This protein binds this small molecule.
Small molecule (SMILES): CC(=O)N[C@@H]1[C@@H](O)[C@H](O)[C@@H](CO)O[C@H]1O

Binding-site contacts:
Ligand atom O7 contacts residue ASN709 of chain 1.C at 4.0 Å.
Ligand atom C2 contacts residue ASN709 of chain 1.C at 2.5 Å.
Ligand atom C4 contacts residue ASN709 of chain 1.C at 4.3 Å.
Ligand atom C5 contacts residue ASN709 of chain 1.C at 3.4 Å.
Ligand atom N2 contacts residue ASN709 of chain 1.C at 2.8 Å (h-bond).
Ligand atom O7 contacts residue ILE1130 of chain 1.C at 3.8 Å.
Ligand atom C8 contacts residue ASN709 of chain 1.C at 4.4 Å.
Ligand atom C6 contacts residue ASN709 of chain 1.C at 4.2 Å.
Ligand atom C1 contacts residue ASN709 of chain 1.C at 1.4 Å.
Ligand atom O5 contacts residue ASP796 of chain 1.A at 3.7 Å.
Ligand atom C7 contacts residue ILE1130 of chain 1.C at 4.4 Å (hydrophobic).
Ligand atom C8 contacts residue ILE1130 of chain 1.C at 4.1 Å (hydrophobic).
Ligand atom C1 contacts residue ASP796 of chain 1.A at 4.2 Å.
Ligand atom O5 contacts residue ASN709 of chain 1.C at 2.5 Å (h-bond).
Ligand atom C7 contacts residue ASN709 of chain 1.C at 3.5 Å.
Ligand atom C8 contacts residue GLY1131 of chain 1.C at 3.6 Å.
Ligand atom C3 contacts residue ASN709 of chain 1.C at 3.8 Å.

Sequence of chain 1.C:
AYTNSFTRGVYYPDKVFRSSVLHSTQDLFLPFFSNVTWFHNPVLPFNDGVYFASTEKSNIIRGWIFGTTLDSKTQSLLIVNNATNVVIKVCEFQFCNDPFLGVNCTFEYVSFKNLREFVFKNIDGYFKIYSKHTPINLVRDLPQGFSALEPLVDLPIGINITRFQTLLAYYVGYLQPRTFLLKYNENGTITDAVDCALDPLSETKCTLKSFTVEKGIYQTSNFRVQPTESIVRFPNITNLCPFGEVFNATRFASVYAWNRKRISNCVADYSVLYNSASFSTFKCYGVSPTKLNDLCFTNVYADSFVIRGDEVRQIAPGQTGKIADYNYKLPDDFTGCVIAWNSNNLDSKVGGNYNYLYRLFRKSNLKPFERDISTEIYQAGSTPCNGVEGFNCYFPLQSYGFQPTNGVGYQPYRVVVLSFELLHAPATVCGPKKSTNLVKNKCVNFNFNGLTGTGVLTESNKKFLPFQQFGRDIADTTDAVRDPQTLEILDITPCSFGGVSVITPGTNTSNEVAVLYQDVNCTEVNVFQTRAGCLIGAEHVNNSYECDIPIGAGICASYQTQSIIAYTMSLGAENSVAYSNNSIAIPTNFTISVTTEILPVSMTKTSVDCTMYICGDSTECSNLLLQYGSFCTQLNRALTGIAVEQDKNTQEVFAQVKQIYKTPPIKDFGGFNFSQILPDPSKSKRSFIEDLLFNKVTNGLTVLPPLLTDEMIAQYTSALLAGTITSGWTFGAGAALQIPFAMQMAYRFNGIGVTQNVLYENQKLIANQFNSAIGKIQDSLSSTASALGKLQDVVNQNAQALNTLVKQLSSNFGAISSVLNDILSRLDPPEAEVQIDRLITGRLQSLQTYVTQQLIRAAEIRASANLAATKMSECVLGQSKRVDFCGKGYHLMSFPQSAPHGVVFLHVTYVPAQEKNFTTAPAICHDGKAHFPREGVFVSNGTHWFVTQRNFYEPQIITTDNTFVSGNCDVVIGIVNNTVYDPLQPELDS

Sequence of chain 1.A:
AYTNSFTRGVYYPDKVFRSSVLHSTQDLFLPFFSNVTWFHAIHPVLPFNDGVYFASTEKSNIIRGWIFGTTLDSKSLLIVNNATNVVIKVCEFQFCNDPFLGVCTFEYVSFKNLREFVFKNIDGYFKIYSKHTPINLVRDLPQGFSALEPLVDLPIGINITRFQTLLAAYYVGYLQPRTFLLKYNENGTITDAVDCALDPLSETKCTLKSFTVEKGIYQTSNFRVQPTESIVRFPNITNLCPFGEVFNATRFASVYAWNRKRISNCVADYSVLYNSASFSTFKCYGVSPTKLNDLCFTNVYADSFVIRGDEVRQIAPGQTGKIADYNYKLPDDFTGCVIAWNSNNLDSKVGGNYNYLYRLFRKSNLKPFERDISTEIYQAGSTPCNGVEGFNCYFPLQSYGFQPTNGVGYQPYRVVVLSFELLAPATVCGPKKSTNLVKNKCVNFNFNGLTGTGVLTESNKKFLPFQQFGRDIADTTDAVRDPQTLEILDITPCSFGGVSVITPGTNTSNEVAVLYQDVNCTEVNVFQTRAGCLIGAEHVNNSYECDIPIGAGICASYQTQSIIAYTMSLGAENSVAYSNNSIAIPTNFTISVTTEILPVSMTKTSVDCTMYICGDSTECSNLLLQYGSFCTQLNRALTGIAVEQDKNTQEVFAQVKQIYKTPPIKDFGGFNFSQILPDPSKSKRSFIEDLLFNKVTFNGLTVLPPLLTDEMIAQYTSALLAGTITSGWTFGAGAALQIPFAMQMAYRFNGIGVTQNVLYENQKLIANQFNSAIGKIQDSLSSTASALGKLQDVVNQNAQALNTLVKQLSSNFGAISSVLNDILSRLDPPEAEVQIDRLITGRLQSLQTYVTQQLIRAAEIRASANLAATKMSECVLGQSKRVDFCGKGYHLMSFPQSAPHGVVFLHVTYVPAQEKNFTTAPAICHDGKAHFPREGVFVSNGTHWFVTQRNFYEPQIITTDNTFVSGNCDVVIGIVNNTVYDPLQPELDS